Binding-site contacts:
Ligand atom CE2 contacts residue LYS39 of chain 1.A at 3.1 Å.
Ligand atom CB contacts residue MET42 of chain 1.A at 2.9 Å (hydrophobic).
Ligand atom CE1 contacts residue TRP40 of chain 1.A at 3.2 Å (hydrophobic).
Ligand atom CZ contacts residue LYS39 of chain 1.A at 3.1 Å.
Ligand atom CD contacts residue PRO206 of chain 1.A at 3.5 Å (hydrophobic).
Ligand atom O contacts residue ASN41 of chain 1.A at 3.4 Å (h-bond).
Ligand atom CB contacts residue ASN44 of chain 1.A at 3.0 Å.
Ligand atom CD1 contacts residue ASN41 of chain 1.A at 3.0 Å.
Ligand atom CA contacts residue GLN43 of chain 1.A at 3.2 Å.
Ligand atom O contacts residue MET42 of chain 1.A at 3.0 Å (h-bond).
Ligand atom OD2 contacts residue LYS200 of chain 1.A at 2.6 Å (salt-bridge).
Ligand atom N contacts residue SER204 of chain 1.A at 3.2 Å (h-bond).
Ligand atom O contacts residue GLN43 of chain 1.A at 3.3 Å (h-bond).
Ligand atom CB contacts residue ASN41 of chain 1.A at 3.5 Å.
Ligand atom N contacts residue GLN43 of chain 1.A at 3.4 Å (h-bond).
Ligand atom CD2 contacts residue HIS205 of chain 1.A at 3.0 Å.
Ligand atom CG1 contacts residue ASN44 of chain 1.A at 3.0 Å.
Ligand atom CB contacts residue GLN43 of chain 1.A at 3.5 Å.
Ligand atom CG contacts residue ASN41 of chain 1.A at 3.2 Å.
Ligand atom CD contacts residue ASN44 of chain 1.A at 2.9 Å.
Ligand atom CE2 contacts residue HIS205 of chain 1.A at 3.1 Å.
Ligand atom CG contacts residue LYS200 of chain 1.A at 3.2 Å.
Ligand atom CB contacts residue LYS200 of chain 1.A at 3.1 Å.
Ligand atom OH contacts residue PRO23 of chain 1.A at 2.9 Å.
Ligand atom O contacts residue SER204 of chain 1.A at 2.9 Å (h-bond).
Ligand atom CG contacts residue MET42 of chain 1.A at 3.3 Å (hydrophobic).
Ligand atom CA contacts residue SER204 of chain 1.A at 3.5 Å.
Ligand atom CG contacts residue SER201 of chain 1.A at 2.8 Å.
Ligand atom O contacts residue MET42 of chain 1.A at 3.4 Å (h-bond).
Ligand atom C contacts residue SER204 of chain 1.A at 2.9 Å.
Ligand atom C contacts residue MET42 of chain 1.A at 3.2 Å (hydrophobic).
Ligand atom OH contacts residue LYS39 of chain 1.A at 3.3 Å (salt-bridge).
Ligand atom CB contacts residue SER204 of chain 1.A at 2.7 Å.
Ligand atom CG2 contacts residue LYS200 of chain 1.A at 2.9 Å.
Ligand atom CG contacts residue ASN44 of chain 1.A at 2.9 Å.
Ligand atom C contacts residue GLN43 of chain 1.A at 3.5 Å.
Ligand atom CA contacts residue SER204 of chain 1.A at 3.4 Å.
Ligand atom CB contacts residue SER204 of chain 1.A at 3.0 Å.
Ligand atom OH contacts residue TYR22 of chain 1.A at 2.9 Å.
Ligand atom CB contacts residue SER201 of chain 1.A at 3.2 Å.

A protein and the small-molecule ligand that binds it are described below.
Small molecule (SMILES): CC(C)[C@H](NC(=O)[C@@H](N)CC(=O)O)C(=O)N[C@@H](Cc1ccccc1)C(=O)N[C@@H](Cc1ccc(O)cc1)C(=O)N1CCC[C@H]1C(=O)N[C@@H](Cc1ccc(O)cc1)C(=O)N1CCC[C@H]1C(=O)N[C@@H](Cc1ccc(O)cc1)C(=O)N[C@@H](C)C(=O)N[C@@H](CO)C(=O)NCC(=O)N[C@@H](CO)C(=O)O

Sequence of chain 1.A:
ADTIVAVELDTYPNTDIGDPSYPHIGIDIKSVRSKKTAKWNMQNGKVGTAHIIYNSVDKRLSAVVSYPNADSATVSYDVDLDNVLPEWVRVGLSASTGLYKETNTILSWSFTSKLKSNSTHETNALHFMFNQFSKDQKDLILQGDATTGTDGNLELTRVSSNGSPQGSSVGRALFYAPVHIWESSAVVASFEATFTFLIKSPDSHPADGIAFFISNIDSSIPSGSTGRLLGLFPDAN